The small molecule below binds the protein below.
Small molecule (SMILES): CC(=O)N[C@@H]1[C@@H](O)[C@H](O)[C@@H](CO)O[C@H]1O

Sequence of chain 37.A:
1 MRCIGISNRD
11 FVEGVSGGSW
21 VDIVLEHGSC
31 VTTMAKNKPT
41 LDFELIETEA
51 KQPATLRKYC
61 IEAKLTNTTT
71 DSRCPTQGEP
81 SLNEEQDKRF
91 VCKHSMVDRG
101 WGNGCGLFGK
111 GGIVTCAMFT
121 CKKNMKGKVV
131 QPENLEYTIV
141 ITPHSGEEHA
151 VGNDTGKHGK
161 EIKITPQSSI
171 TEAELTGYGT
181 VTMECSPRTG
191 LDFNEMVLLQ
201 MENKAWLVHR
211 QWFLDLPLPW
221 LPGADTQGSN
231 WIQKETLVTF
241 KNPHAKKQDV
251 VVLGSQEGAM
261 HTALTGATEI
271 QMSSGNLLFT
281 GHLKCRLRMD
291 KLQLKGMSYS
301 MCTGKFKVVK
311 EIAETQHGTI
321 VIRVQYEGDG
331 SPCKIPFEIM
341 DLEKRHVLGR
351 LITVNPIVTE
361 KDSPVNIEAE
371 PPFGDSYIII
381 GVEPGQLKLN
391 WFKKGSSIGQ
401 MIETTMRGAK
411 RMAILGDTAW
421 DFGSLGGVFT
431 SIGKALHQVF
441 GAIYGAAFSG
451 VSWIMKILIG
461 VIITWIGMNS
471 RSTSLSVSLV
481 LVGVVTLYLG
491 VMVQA

Binding-site contacts:
Ligand atom C1 contacts residue ASN67 of chain 37.A at 1.4 Å.
Ligand atom C5 contacts residue ASN67 of chain 37.A at 3.7 Å.
Ligand atom C8 contacts residue PHE90 of chain 37.A at 3.9 Å (hydrophobic).
Ligand atom C2 contacts residue ASN67 of chain 37.A at 2.5 Å.
Ligand atom C4 contacts residue ASN67 of chain 37.A at 4.2 Å.
Ligand atom O5 contacts residue ASN67 of chain 37.A at 2.4 Å (h-bond).
Ligand atom C8 contacts residue MET118 of chain 37.A at 4.3 Å (hydrophobic).
Ligand atom C3 contacts residue ASN67 of chain 37.A at 3.8 Å.
Ligand atom O7 contacts residue ASN67 of chain 37.A at 4.1 Å.
Ligand atom N2 contacts residue ASN67 of chain 37.A at 2.9 Å (h-bond).
Ligand atom C8 contacts residue ASN67 of chain 37.A at 4.2 Å.
Ligand atom C7 contacts residue ASN67 of chain 37.A at 3.7 Å.